Sequence of chain 2.C:
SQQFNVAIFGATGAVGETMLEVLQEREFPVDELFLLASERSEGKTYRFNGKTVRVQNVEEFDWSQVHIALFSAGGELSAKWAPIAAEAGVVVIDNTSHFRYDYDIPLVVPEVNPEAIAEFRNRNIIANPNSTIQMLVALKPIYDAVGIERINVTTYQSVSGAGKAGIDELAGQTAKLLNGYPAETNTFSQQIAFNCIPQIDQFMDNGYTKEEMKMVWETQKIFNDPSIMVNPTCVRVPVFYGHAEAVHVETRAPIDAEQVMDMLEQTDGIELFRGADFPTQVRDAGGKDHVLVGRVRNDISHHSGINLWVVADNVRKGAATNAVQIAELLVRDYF

Binding-site contacts:
Ligand atom C4 contacts residue HTI131 of chain 2.C at 4.0 Å.
Ligand atom O1 contacts residue HTI131 of chain 2.C at 4.4 Å.
Ligand atom O1 contacts residue ARG100 of chain 2.C at 3.9 Å.
Ligand atom C3 contacts residue VAL15 of chain 2.C at 3.7 Å (hydrophobic).
Ligand atom O4 contacts residue VAL15 of chain 2.C at 3.2 Å.
Ligand atom C4 contacts residue VAL15 of chain 2.C at 3.8 Å (hydrophobic).
Ligand atom O3 contacts residue HTI131 of chain 2.C at 3.3 Å.
Ligand atom C4 contacts residue SER161 of chain 2.C at 3.9 Å.
Ligand atom O5 contacts residue PRO129 of chain 2.C at 4.5 Å.
Ligand atom C4 contacts residue VAL316 of chain 2.C at 4.4 Å (hydrophobic).
Ligand atom O2 contacts residue VAL15 of chain 2.C at 3.8 Å.
Ligand atom O1 contacts residue ASN95 of chain 2.C at 3.8 Å.
Ligand atom O3 contacts residue GLY162 of chain 2.C at 3.9 Å.
Ligand atom O1 contacts residue THR96 of chain 2.C at 4.3 Å.
Ligand atom C1 contacts residue HTI131 of chain 2.C at 3.6 Å.
Ligand atom C3 contacts residue GLY162 of chain 2.C at 4.1 Å.
Ligand atom C2 contacts residue VAL15 of chain 2.C at 4.2 Å (hydrophobic).
Ligand atom C4 contacts residue ALA320 of chain 2.C at 4.4 Å (hydrophobic).
Ligand atom C4 contacts residue GLY162 of chain 2.C at 4.2 Å.
Ligand atom O4 contacts residue SER161 of chain 2.C at 3.5 Å (h-bond).
Ligand atom C3 contacts residue HTI131 of chain 2.C at 3.8 Å.
Ligand atom O5 contacts residue ASN130 of chain 2.C at 4.4 Å.
Ligand atom O5 contacts residue ASN95 of chain 2.C at 4.2 Å.
Ligand atom O2 contacts residue ALA320 of chain 2.C at 3.7 Å.
Ligand atom C1 contacts residue ASN95 of chain 2.C at 3.5 Å.
Ligand atom O4 contacts residue VAL316 of chain 2.C at 3.7 Å.
Ligand atom O5 contacts residue HTI131 of chain 2.C at 2.6 Å (h-bond).
Ligand atom C2 contacts residue ASN95 of chain 2.C at 2.8 Å.
Ligand atom O2 contacts residue HTI131 of chain 2.C at 3.6 Å.
Ligand atom C2 contacts residue HTI131 of chain 2.C at 4.3 Å.
Ligand atom O5 contacts residue ARG100 of chain 2.C at 3.6 Å (salt-bridge).
Ligand atom O3 contacts residue ASN315 of chain 2.C at 3.0 Å (h-bond).
Ligand atom O3 contacts residue SER161 of chain 2.C at 4.2 Å.
Ligand atom O4 contacts residue ASN315 of chain 2.C at 4.0 Å.
Ligand atom C1 contacts residue ARG100 of chain 2.C at 4.0 Å.
Ligand atom C4 contacts residue ASN315 of chain 2.C at 3.7 Å.
Ligand atom O3 contacts residue VAL316 of chain 2.C at 4.1 Å.
Ligand atom O2 contacts residue ASN95 of chain 2.C at 3.4 Å (h-bond).

The small molecule below binds the protein below.
Small molecule (SMILES): O=C(O)COCC(=O)O